Binding-site contacts:
Ligand atom N2 contacts residue ASN257 of chain 1.G at 3.0 Å (h-bond).
Ligand atom C3 contacts residue ASN257 of chain 1.G at 3.9 Å.
Ligand atom C8 contacts residue GLY92 of chain 1.G at 3.5 Å.
Ligand atom C7 contacts residue ASN257 of chain 1.G at 3.2 Å.
Ligand atom O7 contacts residue ASN257 of chain 1.G at 3.2 Å (h-bond).
Ligand atom C8 contacts residue ASN257 of chain 1.G at 3.7 Å.
Ligand atom C4 contacts residue ASN257 of chain 1.G at 4.4 Å.
Ligand atom O7 contacts residue VAL90 of chain 1.G at 3.9 Å.
Ligand atom O5 contacts residue ASN257 of chain 1.G at 2.5 Å (h-bond).
Ligand atom N2 contacts residue VAL90 of chain 1.G at 4.0 Å.
Ligand atom C8 contacts residue VAL90 of chain 1.G at 4.0 Å (hydrophobic).
Ligand atom C2 contacts residue ASN257 of chain 1.G at 2.6 Å.
Ligand atom C1 contacts residue ASN245 of chain 1.G at 3.9 Å.
Ligand atom C1 contacts residue ASN257 of chain 1.G at 1.5 Å.
Ligand atom C5 contacts residue ASN257 of chain 1.G at 3.8 Å.
Ligand atom O5 contacts residue ASN245 of chain 1.G at 3.8 Å.
Ligand atom C7 contacts residue VAL90 of chain 1.G at 4.3 Å (hydrophobic).
Ligand atom C8 contacts residue GLU88 of chain 1.G at 3.9 Å.

This small molecule binds to this protein.
Small molecule (SMILES): CC(=O)N[C@H]1[C@H](O[C@H]2[C@H](O)[C@@H](NC(C)=O)CO[C@@H]2CO)O[C@H](CO)[C@@H](O)[C@@H]1O

Sequence of chain 1.G:
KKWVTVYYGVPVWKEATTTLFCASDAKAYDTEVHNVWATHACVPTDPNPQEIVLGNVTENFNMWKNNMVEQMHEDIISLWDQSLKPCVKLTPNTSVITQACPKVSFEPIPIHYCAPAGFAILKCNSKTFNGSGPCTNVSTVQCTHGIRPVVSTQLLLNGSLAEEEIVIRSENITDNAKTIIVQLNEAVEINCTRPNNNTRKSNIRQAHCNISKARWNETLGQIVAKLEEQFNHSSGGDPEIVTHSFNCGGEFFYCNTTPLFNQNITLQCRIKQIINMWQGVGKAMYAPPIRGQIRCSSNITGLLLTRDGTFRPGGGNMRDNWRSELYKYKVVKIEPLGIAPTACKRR